Binding-site contacts:
Ligand atom O2P contacts residue ASP356 of chain 2.A at 2.7 Å (salt-bridge).
Ligand atom O3 contacts residue LYS369 of chain 2.A at 2.9 Å.
Ligand atom O6 contacts residue LYS369 of chain 2.A at 3.7 Å.
Ligand atom C6 contacts residue LEU360 of chain 2.A at 3.3 Å (hydrophobic).
Ligand atom P contacts residue LYS369 of chain 2.A at 4.1 Å.
Ligand atom O3P contacts residue ASP356 of chain 2.A at 2.5 Å.
Ligand atom O3 contacts residue ASP320 of chain 2.A at 3.5 Å (salt-bridge).
Ligand atom C5 contacts residue LYS412 of chain 2.A at 3.5 Å.
Ligand atom O5 contacts residue ILE402 of chain 2.A at 3.6 Å.
Ligand atom O1 contacts residue LYS412 of chain 2.A at 3.9 Å.
Ligand atom O1 contacts residue THR326 of chain 2.A at 4.0 Å.
Ligand atom O5 contacts residue LYS412 of chain 2.A at 2.9 Å (salt-bridge).
Ligand atom C4 contacts residue ASP438 of chain 2.A at 4.0 Å.
Ligand atom O2P contacts residue GLY357 of chain 2.A at 3.5 Å (h-bond).
Ligand atom P contacts residue LEU360 of chain 2.A at 4.0 Å.
Ligand atom C2 contacts residue ILE402 of chain 2.A at 4.0 Å (hydrophobic).
Ligand atom C6 contacts residue LYS369 of chain 2.A at 3.3 Å.
Ligand atom O1 contacts residue ASN350 of chain 2.A at 3.0 Å (h-bond).
Ligand atom O6 contacts residue NAI1 of chain 2.E at 3.7 Å.
Ligand atom O1P contacts residue NAI1 of chain 2.E at 2.7 Å.
Ligand atom O3 contacts residue LYS489 of chain 2.A at 3.4 Å (salt-bridge).
Ligand atom O3P contacts residue NAI1 of chain 2.E at 3.3 Å.
Ligand atom C4 contacts residue SER323 of chain 2.A at 4.1 Å.
Ligand atom O4 contacts residue LYS412 of chain 2.A at 2.3 Å.
Ligand atom C3 contacts residue SER323 of chain 2.A at 3.8 Å.
Ligand atom P contacts residue NAI1 of chain 2.E at 3.7 Å.
Ligand atom C2 contacts residue LYS369 of chain 2.A at 3.5 Å.
Ligand atom O6 contacts residue NH41 of chain 2.C at 3.5 Å (h-bond).
Ligand atom C3 contacts residue LYS369 of chain 2.A at 3.7 Å.
Ligand atom O5 contacts residue LEU360 of chain 2.A at 3.9 Å.
Ligand atom C1 contacts residue GLN325 of chain 2.A at 3.5 Å.
Ligand atom O3P contacts residue NH41 of chain 2.C at 3.6 Å.
Ligand atom O2P contacts residue LEU360 of chain 2.A at 3.0 Å.
Ligand atom O1 contacts residue GLN325 of chain 2.A at 2.3 Å (h-bond).
Ligand atom C1 contacts residue THR326 of chain 2.A at 3.8 Å.
Ligand atom O4 contacts residue ASP438 of chain 2.A at 3.9 Å.
Ligand atom O1P contacts residue LYS369 of chain 2.A at 3.4 Å (salt-bridge).
Ligand atom P contacts residue ASP356 of chain 2.A at 3.5 Å.
Ligand atom O4 contacts residue SER323 of chain 2.A at 3.6 Å.
Ligand atom C4 contacts residue LYS412 of chain 2.A at 3.5 Å.

Sequence of chain 2.A:
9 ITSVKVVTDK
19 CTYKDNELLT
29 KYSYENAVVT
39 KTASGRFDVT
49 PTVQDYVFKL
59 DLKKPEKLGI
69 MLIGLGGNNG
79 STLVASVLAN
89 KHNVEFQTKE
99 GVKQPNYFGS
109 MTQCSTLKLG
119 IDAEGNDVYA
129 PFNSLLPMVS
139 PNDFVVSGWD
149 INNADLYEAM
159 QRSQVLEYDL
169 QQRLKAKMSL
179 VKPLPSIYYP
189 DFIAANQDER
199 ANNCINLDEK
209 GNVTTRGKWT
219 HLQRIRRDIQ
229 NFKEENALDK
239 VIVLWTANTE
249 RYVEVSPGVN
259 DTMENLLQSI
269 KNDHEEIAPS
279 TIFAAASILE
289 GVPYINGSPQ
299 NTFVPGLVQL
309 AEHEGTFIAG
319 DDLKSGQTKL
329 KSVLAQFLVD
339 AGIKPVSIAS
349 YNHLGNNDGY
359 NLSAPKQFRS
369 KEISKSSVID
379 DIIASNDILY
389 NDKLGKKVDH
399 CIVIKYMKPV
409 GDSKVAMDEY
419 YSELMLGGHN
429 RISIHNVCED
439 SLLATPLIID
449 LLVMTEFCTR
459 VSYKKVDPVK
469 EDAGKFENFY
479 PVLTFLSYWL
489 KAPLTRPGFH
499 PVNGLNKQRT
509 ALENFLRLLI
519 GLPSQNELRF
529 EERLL

This protein binds this small molecule.
Small molecule (SMILES): O=P(O)(O)OCC(O)[C@@H](O)[C@H](O)CCO